Sequence of chain 1.A:
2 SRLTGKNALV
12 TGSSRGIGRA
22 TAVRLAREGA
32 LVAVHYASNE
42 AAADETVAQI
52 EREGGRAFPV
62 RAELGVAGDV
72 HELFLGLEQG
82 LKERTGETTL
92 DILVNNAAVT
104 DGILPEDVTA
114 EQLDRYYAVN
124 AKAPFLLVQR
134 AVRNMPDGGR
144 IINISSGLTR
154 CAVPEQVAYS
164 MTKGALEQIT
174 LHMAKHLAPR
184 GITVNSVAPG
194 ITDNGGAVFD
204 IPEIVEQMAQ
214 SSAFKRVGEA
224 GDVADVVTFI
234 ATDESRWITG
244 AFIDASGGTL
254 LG

A protein and the small-molecule ligand that binds it are described below.
Small molecule (SMILES): COc1cccc2c1C(=O)c1c(O)cc3c(c1C2=O)C(=O)C[C@](C)(O)C3

Binding-site contacts:
Ligand atom CAF contacts residue ILE194 of chain 1.A at 3.6 Å (hydrophobic).
Ligand atom CAI contacts residue LEU151 of chain 1.A at 3.9 Å (hydrophobic).
Ligand atom OAT contacts residue NAP1 of chain 1.C at 3.4 Å.
Ligand atom OAT contacts residue SER149 of chain 1.A at 2.7 Å (h-bond).
Ligand atom CAL contacts residue TYR162 of chain 1.A at 3.7 Å (hydrophobic).
Ligand atom OAS contacts residue PRO192 of chain 1.A at 3.9 Å.
Ligand atom CAR contacts residue GLN159 of chain 1.A at 3.2 Å.
Ligand atom CAZ contacts residue GLY150 of chain 1.A at 3.3 Å.
Ligand atom CAK contacts residue LEU151 of chain 1.A at 4.0 Å (hydrophobic).
Ligand atom CAK contacts residue NAP1 of chain 1.C at 3.3 Å.
Ligand atom CAZ contacts residue GLY193 of chain 1.A at 3.9 Å.
Ligand atom CAE contacts residue ILE194 of chain 1.A at 3.9 Å (hydrophobic).
Ligand atom CAN contacts residue GLN159 of chain 1.A at 3.7 Å.
Ligand atom OAS contacts residue GLY193 of chain 1.A at 3.7 Å.
Ligand atom OAS contacts residue LEU151 of chain 1.A at 3.6 Å (h-bond).
Ligand atom CAE contacts residue LEU151 of chain 1.A at 3.5 Å (hydrophobic).
Ligand atom CAQ contacts residue GLN159 of chain 1.A at 3.2 Å.
Ligand atom OAV contacts residue GLN159 of chain 1.A at 3.6 Å.
Ligand atom CAA contacts residue ILE194 of chain 1.A at 3.6 Å (hydrophobic).
Ligand atom OAW contacts residue NAP1 of chain 1.C at 2.6 Å.
Ligand atom OAS contacts residue GLY150 of chain 1.A at 3.8 Å.
Ligand atom CAZ contacts residue THR252 of chain 1.A at 3.4 Å.
Ligand atom CAJ contacts residue ILE194 of chain 1.A at 3.9 Å (hydrophobic).
Ligand atom OAT contacts residue PRO192 of chain 1.A at 3.8 Å.
Ligand atom CAG contacts residue LEU151 of chain 1.A at 3.5 Å (hydrophobic).
Ligand atom CAG contacts residue SER149 of chain 1.A at 3.7 Å.
Ligand atom CAL contacts residue NAP1 of chain 1.C at 3.9 Å.
Ligand atom OAW contacts residue TYR162 of chain 1.A at 2.8 Å (h-bond).
Ligand atom CAC contacts residue THR252 of chain 1.A at 3.7 Å.
Ligand atom CAC contacts residue LEU151 of chain 1.A at 3.8 Å (hydrophobic).
Ligand atom OAT contacts residue LEU151 of chain 1.A at 3.6 Å.
Ligand atom OAX contacts residue THR101 of chain 1.A at 3.8 Å.
Ligand atom CAH contacts residue LEU151 of chain 1.A at 3.5 Å (hydrophobic).
Ligand atom CAO contacts residue THR101 of chain 1.A at 3.6 Å.
Ligand atom OAW contacts residue SER149 of chain 1.A at 3.0 Å (h-bond).
Ligand atom CAD contacts residue LEU151 of chain 1.A at 3.5 Å (hydrophobic).
Ligand atom CAK contacts residue TYR162 of chain 1.A at 3.8 Å (hydrophobic).
Ligand atom CAH contacts residue NAP1 of chain 1.C at 4.0 Å.
Ligand atom CAF contacts residue LEU151 of chain 1.A at 3.9 Å (hydrophobic).
Ligand atom CAZ contacts residue LEU151 of chain 1.A at 3.7 Å (hydrophobic).